Binding-site contacts:
Ligand atom C7 contacts residue ASN181 of chain 1.C at 4.0 Å.
Ligand atom C6 contacts residue ASN252 of chain 1.C at 4.0 Å.
Ligand atom O7 contacts residue ASN252 of chain 1.C at 4.2 Å.
Ligand atom N2 contacts residue ALA254 of chain 1.C at 4.5 Å.
Ligand atom N2 contacts residue ASN181 of chain 1.C at 2.9 Å (h-bond).
Ligand atom C2 contacts residue ASN252 of chain 1.C at 4.3 Å.
Ligand atom C3 contacts residue ASN252 of chain 1.C at 4.0 Å.
Ligand atom N2 contacts residue ASN252 of chain 1.C at 3.8 Å.
Ligand atom O6 contacts residue ASN181 of chain 1.C at 4.4 Å.
Ligand atom C4 contacts residue ASN252 of chain 1.C at 3.9 Å.
Ligand atom C5 contacts residue ASN181 of chain 1.C at 3.7 Å.
Ligand atom O5 contacts residue ASN181 of chain 1.C at 2.4 Å (h-bond).
Ligand atom O4 contacts residue ASN252 of chain 1.C at 3.7 Å.
Ligand atom O7 contacts residue ASN181 of chain 1.C at 4.4 Å.
Ligand atom C8 contacts residue ASN252 of chain 1.C at 4.2 Å.
Ligand atom C4 contacts residue ASN181 of chain 1.C at 4.3 Å.
Ligand atom O5 contacts residue ASN252 of chain 1.C at 4.4 Å.
Ligand atom C7 contacts residue ASN252 of chain 1.C at 4.5 Å.
Ligand atom C5 contacts residue ASN252 of chain 1.C at 3.4 Å.
Ligand atom C2 contacts residue ASN181 of chain 1.C at 2.6 Å.
Ligand atom C3 contacts residue ASN181 of chain 1.C at 3.8 Å.
Ligand atom C1 contacts residue ASN181 of chain 1.C at 1.4 Å.

This protein binds this small molecule.
Small molecule (SMILES): CC(=O)N[C@H]1[C@H](O[C@H]2[C@H](O)[C@@H](NC(C)=O)CO[C@@H]2CO)O[C@H](CO)[C@@H](O)[C@@H]1O

Sequence of chain 1.C:
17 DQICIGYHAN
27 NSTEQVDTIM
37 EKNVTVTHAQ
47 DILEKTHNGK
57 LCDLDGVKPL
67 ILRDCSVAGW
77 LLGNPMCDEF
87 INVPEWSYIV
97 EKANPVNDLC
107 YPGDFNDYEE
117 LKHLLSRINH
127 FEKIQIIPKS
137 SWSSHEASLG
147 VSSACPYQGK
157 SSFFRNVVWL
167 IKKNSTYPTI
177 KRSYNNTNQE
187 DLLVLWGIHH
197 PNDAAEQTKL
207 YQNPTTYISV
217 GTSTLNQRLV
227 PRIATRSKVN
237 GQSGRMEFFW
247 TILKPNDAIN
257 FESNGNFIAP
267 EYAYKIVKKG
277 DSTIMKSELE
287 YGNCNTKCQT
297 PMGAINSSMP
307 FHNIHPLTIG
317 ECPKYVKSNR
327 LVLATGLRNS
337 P